The protein below binds the small molecule below.
Small molecule (SMILES): CC(C)COC(=O)c1ccc2c(c1)/C(=N/Nc1ccc(S(N)(=O)=O)cc1)C(=O)N2

Sequence of chain 1.A:
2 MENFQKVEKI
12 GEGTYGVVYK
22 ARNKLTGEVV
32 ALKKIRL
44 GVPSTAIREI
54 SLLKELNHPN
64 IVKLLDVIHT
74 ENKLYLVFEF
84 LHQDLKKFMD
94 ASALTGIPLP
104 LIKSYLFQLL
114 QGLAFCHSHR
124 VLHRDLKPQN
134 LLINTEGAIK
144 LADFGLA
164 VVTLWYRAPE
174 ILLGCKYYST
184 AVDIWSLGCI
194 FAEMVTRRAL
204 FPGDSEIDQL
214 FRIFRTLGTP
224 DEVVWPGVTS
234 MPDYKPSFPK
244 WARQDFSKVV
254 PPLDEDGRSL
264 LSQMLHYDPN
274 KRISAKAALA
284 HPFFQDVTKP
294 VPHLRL

Binding-site contacts:
Ligand atom CAB contacts residue GLU13 of chain 1.A at 3.5 Å.
Ligand atom OAE contacts residue PHE83 of chain 1.A at 3.4 Å.
Ligand atom CAO contacts residue ASP146 of chain 1.A at 3.5 Å.
Ligand atom CAY contacts residue LEU135 of chain 1.A at 3.5 Å (hydrophobic).
Ligand atom N5 contacts residue ALA32 of chain 1.A at 3.2 Å.
Ligand atom CAX contacts residue GLU82 of chain 1.A at 3.8 Å.
Ligand atom CAZ contacts residue ALA32 of chain 1.A at 3.6 Å (hydrophobic).
Ligand atom CAK contacts residue ASP87 of chain 1.A at 3.5 Å.
Ligand atom N5 contacts residue GLU82 of chain 1.A at 3.0 Å (salt-bridge).
Ligand atom OAG contacts residue GLN86 of chain 1.A at 3.2 Å.
Ligand atom CAJ contacts residue GLN86 of chain 1.A at 3.8 Å.
Ligand atom CAA contacts residue GLN132 of chain 1.A at 3.8 Å.
Ligand atom CBA contacts residue LEU135 of chain 1.A at 3.7 Å (hydrophobic).
Ligand atom OAG contacts residue LYS90 of chain 1.A at 3.2 Å.
Ligand atom CAT contacts residue ASP146 of chain 1.A at 3.8 Å.
Ligand atom N5 contacts residue LEU135 of chain 1.A at 3.5 Å.
Ligand atom CAM contacts residue PHE81 of chain 1.A at 3.6 Å (hydrophobic).
Ligand atom CAX contacts residue ALA32 of chain 1.A at 3.5 Å (hydrophobic).
Ligand atom OAE contacts residue LEU84 of chain 1.A at 2.9 Å (h-bond).
Ligand atom CAT contacts residue VAL19 of chain 1.A at 3.7 Å (hydrophobic).
Ligand atom N2 contacts residue LEU84 of chain 1.A at 3.5 Å (h-bond).
Ligand atom OAD contacts residue ASP146 of chain 1.A at 3.5 Å.
Ligand atom CAU contacts residue LEU84 of chain 1.A at 3.8 Å (hydrophobic).
Ligand atom OAD contacts residue LYS34 of chain 1.A at 2.9 Å (salt-bridge).
Ligand atom N1 contacts residue ILE11 of chain 1.A at 3.6 Å.
Ligand atom CAZ contacts residue LEU135 of chain 1.A at 3.7 Å (hydrophobic).
Ligand atom CAJ contacts residue HIS85 of chain 1.A at 3.3 Å.
Ligand atom CAL contacts residue PHE81 of chain 1.A at 3.8 Å (hydrophobic).
Ligand atom S1 contacts residue LYS90 of chain 1.A at 3.8 Å.
Ligand atom OAS contacts residue VAL19 of chain 1.A at 3.5 Å.
Ligand atom OAF contacts residue LYS90 of chain 1.A at 3.4 Å (salt-bridge).
Ligand atom CAB contacts residue VAL19 of chain 1.A at 3.8 Å (hydrophobic).
Ligand atom OAE contacts residue GLU82 of chain 1.A at 3.8 Å.
Ligand atom CAH contacts residue LEU84 of chain 1.A at 3.2 Å (hydrophobic).
Ligand atom CAB contacts residue GLY12 of chain 1.A at 3.5 Å.
Ligand atom CAX contacts residue LEU135 of chain 1.A at 3.4 Å (hydrophobic).
Ligand atom N2 contacts residue ILE11 of chain 1.A at 3.6 Å.
Ligand atom OAG contacts residue ASP87 of chain 1.A at 3.0 Å (salt-bridge).
Ligand atom CAH contacts residue HIS85 of chain 1.A at 3.8 Å.
Ligand atom N3 contacts residue ASP87 of chain 1.A at 3.6 Å.